This small molecule binds to this protein.
Small molecule (SMILES): CC(=O)N[C@H]1[C@H](O[C@H]2[C@H](O)[C@@H](NC(C)=O)CO[C@@H]2CO)O[C@H](CO)[C@@H](O[C@@H]2O[C@H](CO)[C@@H](O)[C@H](O)[C@@H]2O)[C@@H]1O

Binding-site contacts:
Ligand atom C5 contacts residue PRO261 of chain 1.D at 4.4 Å (hydrophobic).
Ligand atom C4 contacts residue ASN416 of chain 1.D at 4.2 Å.
Ligand atom O7 contacts residue ASN416 of chain 1.D at 4.3 Å.
Ligand atom C8 contacts residue ASN232 of chain 1.D at 3.9 Å.
Ligand atom C2 contacts residue ASN416 of chain 1.D at 2.4 Å.
Ligand atom C7 contacts residue ASN232 of chain 1.D at 3.6 Å.
Ligand atom C1 contacts residue ASN416 of chain 1.D at 1.4 Å.
Ligand atom C5 contacts residue ASN416 of chain 1.D at 3.6 Å.
Ligand atom O7 contacts residue ASN232 of chain 1.D at 3.1 Å (h-bond).
Ligand atom C3 contacts residue ASN416 of chain 1.D at 3.8 Å.
Ligand atom C6 contacts residue PRO261 of chain 1.D at 4.1 Å (hydrophobic).
Ligand atom C1 contacts residue PRO261 of chain 1.D at 4.5 Å (hydrophobic).
Ligand atom O7 contacts residue NAG1 of chain 1.L at 3.5 Å (h-bond).
Ligand atom O5 contacts residue PRO261 of chain 1.D at 3.6 Å.
Ligand atom C7 contacts residue ASN416 of chain 1.D at 3.4 Å.
Ligand atom O5 contacts residue ASN416 of chain 1.D at 2.3 Å (h-bond).
Ligand atom N2 contacts residue ASN416 of chain 1.D at 2.9 Å (h-bond).
Ligand atom C8 contacts residue ASN416 of chain 1.D at 3.4 Å.

Sequence of chain 1.D:
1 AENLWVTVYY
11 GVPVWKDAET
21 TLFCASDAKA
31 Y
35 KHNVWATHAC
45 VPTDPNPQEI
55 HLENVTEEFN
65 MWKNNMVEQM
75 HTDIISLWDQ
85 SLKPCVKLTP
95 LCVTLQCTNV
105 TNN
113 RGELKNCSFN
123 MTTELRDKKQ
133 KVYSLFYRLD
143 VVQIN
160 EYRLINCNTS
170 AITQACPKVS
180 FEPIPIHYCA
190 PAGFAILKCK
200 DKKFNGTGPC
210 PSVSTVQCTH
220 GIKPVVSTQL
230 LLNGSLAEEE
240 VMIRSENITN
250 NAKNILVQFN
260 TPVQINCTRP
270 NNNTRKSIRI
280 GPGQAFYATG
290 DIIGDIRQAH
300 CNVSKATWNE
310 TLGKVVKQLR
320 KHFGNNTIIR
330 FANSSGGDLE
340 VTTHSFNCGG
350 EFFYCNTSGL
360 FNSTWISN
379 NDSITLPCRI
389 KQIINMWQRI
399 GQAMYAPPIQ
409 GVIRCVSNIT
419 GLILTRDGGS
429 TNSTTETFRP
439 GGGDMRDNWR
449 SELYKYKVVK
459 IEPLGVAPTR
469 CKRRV